Sequence of chain 1.C:
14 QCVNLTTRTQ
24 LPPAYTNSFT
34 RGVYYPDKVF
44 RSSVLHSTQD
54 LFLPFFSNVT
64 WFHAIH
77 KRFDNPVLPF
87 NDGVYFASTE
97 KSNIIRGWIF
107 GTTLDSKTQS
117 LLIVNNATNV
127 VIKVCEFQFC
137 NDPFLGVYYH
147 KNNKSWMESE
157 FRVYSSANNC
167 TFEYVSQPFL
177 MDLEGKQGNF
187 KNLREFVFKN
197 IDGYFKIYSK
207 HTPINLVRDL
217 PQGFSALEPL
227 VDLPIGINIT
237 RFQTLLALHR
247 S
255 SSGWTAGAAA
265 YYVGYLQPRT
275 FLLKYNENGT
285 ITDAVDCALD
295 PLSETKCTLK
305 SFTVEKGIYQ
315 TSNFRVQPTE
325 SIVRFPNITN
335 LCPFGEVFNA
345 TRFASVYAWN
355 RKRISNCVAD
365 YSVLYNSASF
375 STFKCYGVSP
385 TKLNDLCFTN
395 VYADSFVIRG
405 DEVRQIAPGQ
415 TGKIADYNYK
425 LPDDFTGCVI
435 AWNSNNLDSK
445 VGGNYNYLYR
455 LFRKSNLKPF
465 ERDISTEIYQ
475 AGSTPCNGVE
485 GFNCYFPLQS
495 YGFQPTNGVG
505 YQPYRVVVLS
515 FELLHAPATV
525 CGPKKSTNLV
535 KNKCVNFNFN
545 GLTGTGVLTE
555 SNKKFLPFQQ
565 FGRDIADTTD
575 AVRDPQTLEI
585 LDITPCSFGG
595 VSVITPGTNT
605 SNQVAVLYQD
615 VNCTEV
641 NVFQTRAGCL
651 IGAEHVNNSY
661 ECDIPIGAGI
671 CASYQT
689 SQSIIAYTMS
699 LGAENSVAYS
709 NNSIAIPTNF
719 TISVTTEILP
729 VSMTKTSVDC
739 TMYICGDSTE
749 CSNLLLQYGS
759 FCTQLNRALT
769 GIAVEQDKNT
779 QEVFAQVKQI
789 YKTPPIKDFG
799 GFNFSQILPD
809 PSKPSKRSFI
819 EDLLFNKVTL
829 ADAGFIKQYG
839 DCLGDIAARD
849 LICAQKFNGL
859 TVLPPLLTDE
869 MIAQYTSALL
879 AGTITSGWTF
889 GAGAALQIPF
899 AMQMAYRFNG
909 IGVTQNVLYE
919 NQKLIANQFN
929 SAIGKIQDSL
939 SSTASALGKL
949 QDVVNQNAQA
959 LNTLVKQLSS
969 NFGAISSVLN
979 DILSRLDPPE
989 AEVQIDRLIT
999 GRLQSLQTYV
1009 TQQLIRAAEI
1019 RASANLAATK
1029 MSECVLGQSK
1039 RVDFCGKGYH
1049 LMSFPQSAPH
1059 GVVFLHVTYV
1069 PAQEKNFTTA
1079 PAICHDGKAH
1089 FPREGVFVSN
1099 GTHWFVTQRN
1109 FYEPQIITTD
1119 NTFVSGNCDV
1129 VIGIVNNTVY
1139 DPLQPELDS

A protein and the small-molecule ligand that binds it are described below.
Small molecule (SMILES): CC(=O)N[C@H]1[C@H](O[C@H]2[C@H](O)[C@@H](NC(C)=O)CO[C@@H]2CO)O[C@H](CO)[C@@H](O)[C@@H]1O

Sequence of chain 1.A:
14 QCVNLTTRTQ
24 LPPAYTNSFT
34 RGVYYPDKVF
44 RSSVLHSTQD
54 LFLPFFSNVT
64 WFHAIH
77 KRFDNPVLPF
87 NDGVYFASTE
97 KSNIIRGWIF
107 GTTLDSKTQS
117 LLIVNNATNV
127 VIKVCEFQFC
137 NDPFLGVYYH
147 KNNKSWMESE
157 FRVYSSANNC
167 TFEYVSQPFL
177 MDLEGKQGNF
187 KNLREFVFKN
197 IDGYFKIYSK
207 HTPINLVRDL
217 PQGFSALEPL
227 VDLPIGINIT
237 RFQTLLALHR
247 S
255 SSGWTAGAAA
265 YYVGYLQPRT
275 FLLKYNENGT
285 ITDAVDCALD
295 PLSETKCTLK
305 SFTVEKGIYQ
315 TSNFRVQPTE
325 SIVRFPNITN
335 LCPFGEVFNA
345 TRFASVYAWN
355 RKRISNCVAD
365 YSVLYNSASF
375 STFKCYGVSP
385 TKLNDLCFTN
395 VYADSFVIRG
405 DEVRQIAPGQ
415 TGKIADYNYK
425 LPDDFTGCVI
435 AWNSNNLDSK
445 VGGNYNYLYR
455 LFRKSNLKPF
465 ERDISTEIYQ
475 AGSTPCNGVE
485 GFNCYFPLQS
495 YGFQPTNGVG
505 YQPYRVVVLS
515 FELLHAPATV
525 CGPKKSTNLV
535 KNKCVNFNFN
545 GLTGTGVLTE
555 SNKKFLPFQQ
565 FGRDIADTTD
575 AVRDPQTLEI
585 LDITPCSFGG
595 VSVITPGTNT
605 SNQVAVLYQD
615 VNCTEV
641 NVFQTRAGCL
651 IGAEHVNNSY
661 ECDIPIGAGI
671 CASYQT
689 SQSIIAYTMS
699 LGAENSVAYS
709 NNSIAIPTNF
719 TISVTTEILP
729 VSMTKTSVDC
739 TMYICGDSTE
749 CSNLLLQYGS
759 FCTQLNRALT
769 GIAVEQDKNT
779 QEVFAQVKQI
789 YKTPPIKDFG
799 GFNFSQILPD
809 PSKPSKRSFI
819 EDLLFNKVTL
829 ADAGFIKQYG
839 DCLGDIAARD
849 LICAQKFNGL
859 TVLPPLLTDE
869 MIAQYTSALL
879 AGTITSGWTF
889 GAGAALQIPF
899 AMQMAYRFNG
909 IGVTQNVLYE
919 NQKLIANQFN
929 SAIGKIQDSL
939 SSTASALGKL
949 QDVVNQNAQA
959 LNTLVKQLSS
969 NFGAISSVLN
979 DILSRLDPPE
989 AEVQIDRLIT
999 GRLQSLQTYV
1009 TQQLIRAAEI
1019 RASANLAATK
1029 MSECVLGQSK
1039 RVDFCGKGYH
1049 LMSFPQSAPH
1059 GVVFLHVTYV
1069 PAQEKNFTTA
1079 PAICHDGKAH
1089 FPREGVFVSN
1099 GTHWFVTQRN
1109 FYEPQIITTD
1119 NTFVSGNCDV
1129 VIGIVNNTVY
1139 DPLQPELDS

Binding-site contacts:
Ligand atom C4 contacts residue ASN165 of chain 1.A at 4.3 Å.
Ligand atom O5 contacts residue ASN165 of chain 1.A at 2.4 Å (h-bond).
Ligand atom N2 contacts residue ASN165 of chain 1.A at 2.9 Å (h-bond).
Ligand atom N2 contacts residue TYR351 of chain 1.C at 4.3 Å.
Ligand atom O7 contacts residue ASN165 of chain 1.A at 2.7 Å.
Ligand atom C1 contacts residue ASN165 of chain 1.A at 1.4 Å.
Ligand atom C8 contacts residue TYR351 of chain 1.C at 4.4 Å (hydrophobic).
Ligand atom C3 contacts residue ASN165 of chain 1.A at 3.8 Å.
Ligand atom O5 contacts residue GLU132 of chain 1.A at 4.1 Å.
Ligand atom C8 contacts residue ILE468 of chain 1.C at 4.1 Å (hydrophobic).
Ligand atom C2 contacts residue ASN165 of chain 1.A at 2.5 Å.
Ligand atom C5 contacts residue ASN165 of chain 1.A at 3.7 Å.
Ligand atom C7 contacts residue ASN165 of chain 1.A at 2.9 Å.
Ligand atom C8 contacts residue ASN165 of chain 1.A at 3.7 Å.
Ligand atom C1 contacts residue GLU132 of chain 1.A at 4.2 Å.
Ligand atom O6 contacts residue ASN165 of chain 1.A at 4.5 Å.
Ligand atom C8 contacts residue ALA352 of chain 1.C at 3.9 Å (hydrophobic).